The protein below binds the small molecule below.
Small molecule (SMILES): CC(=O)N[C@H]1[C@H](O[C@H]2[C@H](O)[C@@H](NC(C)=O)CO[C@@H]2CO)O[C@H](CO)[C@@H](O)[C@@H]1O

Sequence of chain 2.A:
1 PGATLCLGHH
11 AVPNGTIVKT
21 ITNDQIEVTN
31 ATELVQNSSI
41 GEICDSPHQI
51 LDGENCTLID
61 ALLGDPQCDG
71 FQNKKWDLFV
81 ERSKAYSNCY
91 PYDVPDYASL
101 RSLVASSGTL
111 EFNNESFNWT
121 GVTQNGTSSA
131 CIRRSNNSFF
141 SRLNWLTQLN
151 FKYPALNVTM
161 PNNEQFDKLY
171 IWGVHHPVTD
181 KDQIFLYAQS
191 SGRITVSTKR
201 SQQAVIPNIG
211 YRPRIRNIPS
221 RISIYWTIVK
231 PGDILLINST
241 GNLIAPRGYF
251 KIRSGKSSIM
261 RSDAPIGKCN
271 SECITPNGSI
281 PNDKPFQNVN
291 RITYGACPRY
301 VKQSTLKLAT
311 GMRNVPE

Binding-site contacts:
Ligand atom O6 contacts residue TYR86 of chain 2.A at 2.7 Å (h-bond).
Ligand atom C8 contacts residue GLU54 of chain 2.A at 3.4 Å.
Ligand atom C7 contacts residue ASN55 of chain 2.A at 3.4 Å.
Ligand atom C4 contacts residue ASN55 of chain 2.A at 4.2 Å.
Ligand atom C1 contacts residue ASN55 of chain 2.A at 1.4 Å.
Ligand atom C6 contacts residue TYR86 of chain 2.A at 4.0 Å (hydrophobic).
Ligand atom C1 contacts residue TYR86 of chain 2.A at 4.3 Å (hydrophobic).
Ligand atom C5 contacts residue ASN55 of chain 2.A at 3.6 Å.
Ligand atom N2 contacts residue ASN55 of chain 2.A at 3.0 Å (h-bond).
Ligand atom O5 contacts residue ASN55 of chain 2.A at 2.3 Å (h-bond).
Ligand atom O7 contacts residue ASN55 of chain 2.A at 3.4 Å (h-bond).
Ligand atom O5 contacts residue TYR86 of chain 2.A at 3.4 Å (h-bond).
Ligand atom C5 contacts residue TYR86 of chain 2.A at 4.2 Å (hydrophobic).
Ligand atom C3 contacts residue ASN55 of chain 2.A at 3.8 Å.
Ligand atom C2 contacts residue ASN55 of chain 2.A at 2.5 Å.